Binding-site contacts:
Ligand atom C7 contacts residue CYS469 of chain 1.A at 4.0 Å (hydrophobic).
Ligand atom C2 contacts residue ASP526 of chain 1.A at 3.6 Å.
Ligand atom C6 contacts residue SER479 of chain 1.A at 3.9 Å.
Ligand atom N2 contacts residue ASN501 of chain 1.A at 2.9 Å (h-bond).
Ligand atom C5 contacts residue SER479 of chain 1.A at 4.3 Å.
Ligand atom C8 contacts residue TYR524 of chain 1.A at 3.5 Å (hydrophobic).
Ligand atom C4 contacts residue ASN501 of chain 1.A at 4.2 Å.
Ligand atom C3 contacts residue ASN501 of chain 1.A at 3.8 Å.
Ligand atom C1 contacts residue ASP526 of chain 1.A at 3.6 Å.
Ligand atom C7 contacts residue ASP526 of chain 1.A at 3.8 Å.
Ligand atom C7 contacts residue SER468 of chain 1.A at 4.1 Å.
Ligand atom N2 contacts residue ASP526 of chain 1.A at 2.8 Å (salt-bridge).
Ligand atom O7 contacts residue CYS469 of chain 1.A at 3.4 Å (h-bond).
Ligand atom O7 contacts residue ASN501 of chain 1.A at 4.2 Å.
Ligand atom C6 contacts residue LYS480 of chain 1.A at 4.3 Å.
Ligand atom O5 contacts residue ASP477 of chain 1.A at 4.3 Å.
Ligand atom C7 contacts residue ASN501 of chain 1.A at 3.8 Å.
Ligand atom C1 contacts residue SER479 of chain 1.A at 4.2 Å.
Ligand atom O5 contacts residue SER503 of chain 1.A at 4.4 Å.
Ligand atom C5 contacts residue ASN501 of chain 1.A at 3.7 Å.
Ligand atom C1 contacts residue ASN501 of chain 1.A at 1.4 Å.
Ligand atom O5 contacts residue SER479 of chain 1.A at 3.5 Å (h-bond).
Ligand atom C8 contacts residue CYS469 of chain 1.A at 3.7 Å (hydrophobic).
Ligand atom C2 contacts residue ASN501 of chain 1.A at 2.5 Å.
Ligand atom C1 contacts residue SER503 of chain 1.A at 4.1 Å.
Ligand atom O6 contacts residue SER479 of chain 1.A at 3.0 Å (h-bond).
Ligand atom C8 contacts residue SER468 of chain 1.A at 4.2 Å.
Ligand atom O6 contacts residue SER407 of chain 1.A at 4.2 Å.
Ligand atom O7 contacts residue SER468 of chain 1.A at 3.3 Å.
Ligand atom C8 contacts residue ASP526 of chain 1.A at 3.7 Å.
Ligand atom C3 contacts residue ASP526 of chain 1.A at 3.8 Å.
Ligand atom O5 contacts residue ASN501 of chain 1.A at 2.3 Å (h-bond).
Ligand atom O6 contacts residue LYS480 of chain 1.A at 3.6 Å.

Sequence of chain 1.A:
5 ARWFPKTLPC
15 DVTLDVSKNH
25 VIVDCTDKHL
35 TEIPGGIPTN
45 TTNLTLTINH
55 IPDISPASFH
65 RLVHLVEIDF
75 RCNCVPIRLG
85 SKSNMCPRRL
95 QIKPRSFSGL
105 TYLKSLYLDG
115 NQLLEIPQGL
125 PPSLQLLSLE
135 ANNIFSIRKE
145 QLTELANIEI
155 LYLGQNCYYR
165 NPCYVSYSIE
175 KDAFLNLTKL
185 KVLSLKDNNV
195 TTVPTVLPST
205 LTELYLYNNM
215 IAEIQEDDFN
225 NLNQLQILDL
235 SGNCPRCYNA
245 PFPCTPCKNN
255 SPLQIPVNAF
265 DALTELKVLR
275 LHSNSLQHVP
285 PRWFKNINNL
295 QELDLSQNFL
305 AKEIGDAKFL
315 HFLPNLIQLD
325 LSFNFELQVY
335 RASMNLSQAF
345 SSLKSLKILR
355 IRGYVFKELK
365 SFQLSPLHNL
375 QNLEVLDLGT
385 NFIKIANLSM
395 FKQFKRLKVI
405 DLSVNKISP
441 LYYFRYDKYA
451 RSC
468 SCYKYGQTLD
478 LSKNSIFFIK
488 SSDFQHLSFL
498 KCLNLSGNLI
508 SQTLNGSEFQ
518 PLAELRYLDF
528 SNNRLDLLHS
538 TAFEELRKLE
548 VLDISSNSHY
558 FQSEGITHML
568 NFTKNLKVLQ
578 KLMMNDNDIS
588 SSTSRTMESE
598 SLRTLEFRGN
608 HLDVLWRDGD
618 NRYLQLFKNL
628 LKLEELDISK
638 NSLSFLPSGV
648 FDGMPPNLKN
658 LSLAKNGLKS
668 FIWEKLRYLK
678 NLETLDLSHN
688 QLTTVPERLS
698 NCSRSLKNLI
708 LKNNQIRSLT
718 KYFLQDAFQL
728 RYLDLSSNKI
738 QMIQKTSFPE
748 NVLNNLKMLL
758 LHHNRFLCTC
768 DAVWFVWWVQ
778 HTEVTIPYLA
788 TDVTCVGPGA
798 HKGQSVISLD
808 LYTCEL

A small-molecule ligand and the protein it binds are described below.
Small molecule (SMILES): CC(=O)N[C@@H]1[C@@H](O)[C@H](O)[C@@H](CO)O[C@H]1O